The small molecule below binds the protein below.
Small molecule (SMILES): O=S(=O)(O)c1cccc2cccc(Nc3ccccc3)c12

Binding-site contacts:
Ligand atom O1 contacts residue GLU148 of chain 1.X at 4.5 Å.
Ligand atom C11 contacts residue TYR147 of chain 1.X at 4.1 Å (hydrophobic).
Ligand atom C15 contacts residue TYR147 of chain 1.X at 4.3 Å (hydrophobic).
Ligand atom C12 contacts residue SO41 of chain 1.ED at 3.9 Å.
Ligand atom C8 contacts residue LYS151 of chain 1.X at 4.1 Å.
Ligand atom N contacts residue TYR147 of chain 1.X at 4.0 Å.
Ligand atom O2 contacts residue GLU148 of chain 1.X at 3.4 Å.
Ligand atom O3 contacts residue TYR147 of chain 1.X at 3.5 Å.
Ligand atom C1 contacts residue TYR147 of chain 1.X at 3.9 Å (hydrophobic).
Ligand atom C6 contacts residue LYS151 of chain 1.X at 3.3 Å.
Ligand atom C4 contacts residue LYS151 of chain 1.X at 4.3 Å.
Ligand atom C5 contacts residue LYS151 of chain 1.X at 3.8 Å.
Ligand atom C3 contacts residue TYR147 of chain 1.X at 4.4 Å (hydrophobic).
Ligand atom C10 contacts residue TYR147 of chain 1.X at 4.1 Å (hydrophobic).
Ligand atom C13 contacts residue SO41 of chain 1.ED at 4.5 Å.
Ligand atom C7 contacts residue LYS151 of chain 1.X at 3.6 Å.
Ligand atom S contacts residue GLU148 of chain 1.X at 4.0 Å.
Ligand atom C9 contacts residue LYS151 of chain 1.X at 4.3 Å.
Ligand atom C2 contacts residue TYR147 of chain 1.X at 4.1 Å (hydrophobic).
Ligand atom O3 contacts residue GLU148 of chain 1.X at 3.5 Å.
Ligand atom C16 contacts residue TYR147 of chain 1.X at 3.5 Å (hydrophobic).
Ligand atom O1 contacts residue SO41 of chain 1.ED at 3.7 Å.

Sequence of chain 1.X:
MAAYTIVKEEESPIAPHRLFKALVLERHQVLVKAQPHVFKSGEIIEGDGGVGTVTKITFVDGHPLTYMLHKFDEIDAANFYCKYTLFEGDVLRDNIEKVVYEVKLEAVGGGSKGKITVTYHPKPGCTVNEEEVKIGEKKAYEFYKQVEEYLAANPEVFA